Sequence of chain 1.C:
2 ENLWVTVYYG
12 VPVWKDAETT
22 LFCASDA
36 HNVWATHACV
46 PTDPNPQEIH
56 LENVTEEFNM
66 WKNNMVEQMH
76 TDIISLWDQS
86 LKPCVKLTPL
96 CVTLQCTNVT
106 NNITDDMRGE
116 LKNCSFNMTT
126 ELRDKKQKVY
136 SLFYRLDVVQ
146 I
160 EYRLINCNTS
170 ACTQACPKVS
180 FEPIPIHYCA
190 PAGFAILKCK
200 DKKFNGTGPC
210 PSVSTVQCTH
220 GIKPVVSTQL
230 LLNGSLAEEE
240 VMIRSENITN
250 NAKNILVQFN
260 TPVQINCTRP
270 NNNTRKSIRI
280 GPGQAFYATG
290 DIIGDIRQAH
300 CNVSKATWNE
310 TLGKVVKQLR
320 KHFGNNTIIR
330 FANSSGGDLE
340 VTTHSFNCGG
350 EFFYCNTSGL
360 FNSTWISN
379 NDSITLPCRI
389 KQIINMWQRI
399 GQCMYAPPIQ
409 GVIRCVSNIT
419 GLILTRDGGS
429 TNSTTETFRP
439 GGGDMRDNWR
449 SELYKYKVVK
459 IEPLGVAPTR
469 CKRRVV

A small-molecule ligand and the protein it binds are described below.
Small molecule (SMILES): CC(=O)N[C@H]1[C@H](O[C@H]2[C@H](O)[C@@H](NC(C)=O)CO[C@@H]2CO)O[C@H](CO)[C@@H](O[C@@H]2O[C@H](CO)[C@@H](O)[C@H](O)[C@@H]2O)[C@@H]1O

Binding-site contacts:
Ligand atom C6 contacts residue NAG2 of chain 1.P at 4.0 Å.
Ligand atom C5 contacts residue ASN355 of chain 1.C at 3.6 Å.
Ligand atom C7 contacts residue NAG1 of chain 1.P at 4.3 Å.
Ligand atom O5 contacts residue ASN355 of chain 1.C at 2.3 Å (h-bond).
Ligand atom O6 contacts residue SER357 of chain 1.C at 4.2 Å.
Ligand atom O3 contacts residue NAG2 of chain 1.P at 3.5 Å (h-bond).
Ligand atom O7 contacts residue NAG1 of chain 1.PA at 3.6 Å.
Ligand atom C8 contacts residue NAG1 of chain 1.PA at 3.3 Å.
Ligand atom C3 contacts residue ASN355 of chain 1.C at 3.8 Å.
Ligand atom C7 contacts residue NAG1 of chain 1.PA at 3.8 Å.
Ligand atom C5 contacts residue SER357 of chain 1.C at 3.6 Å.
Ligand atom N2 contacts residue ASN355 of chain 1.C at 2.9 Å (h-bond).
Ligand atom C1 contacts residue ASN355 of chain 1.C at 1.4 Å.
Ligand atom C6 contacts residue SER357 of chain 1.C at 4.0 Å.
Ligand atom C8 contacts residue NAG1 of chain 1.P at 4.1 Å.
Ligand atom O5 contacts residue SER357 of chain 1.C at 3.8 Å.
Ligand atom O6 contacts residue NAG2 of chain 1.P at 3.1 Å (h-bond).
Ligand atom C8 contacts residue ASN355 of chain 1.C at 4.3 Å.
Ligand atom O3 contacts residue NAG1 of chain 1.P at 4.2 Å.
Ligand atom O7 contacts residue ASN355 of chain 1.C at 2.9 Å (h-bond).
Ligand atom C1 contacts residue SER357 of chain 1.C at 3.8 Å.
Ligand atom C4 contacts residue ASN355 of chain 1.C at 4.2 Å.
Ligand atom C7 contacts residue ASN355 of chain 1.C at 3.1 Å.
Ligand atom C2 contacts residue ASN355 of chain 1.C at 2.4 Å.
Ligand atom N2 contacts residue NAG1 of chain 1.P at 3.7 Å.
Ligand atom O5 contacts residue NAG2 of chain 1.P at 4.3 Å.